Sequence of chain 3.B:
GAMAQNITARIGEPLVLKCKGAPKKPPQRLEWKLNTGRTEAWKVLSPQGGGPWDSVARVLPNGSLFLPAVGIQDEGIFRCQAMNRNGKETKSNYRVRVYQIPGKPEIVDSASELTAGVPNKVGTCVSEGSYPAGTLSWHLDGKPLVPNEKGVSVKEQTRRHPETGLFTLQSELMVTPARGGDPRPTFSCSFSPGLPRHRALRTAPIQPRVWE

Sequence of chain 2.B:
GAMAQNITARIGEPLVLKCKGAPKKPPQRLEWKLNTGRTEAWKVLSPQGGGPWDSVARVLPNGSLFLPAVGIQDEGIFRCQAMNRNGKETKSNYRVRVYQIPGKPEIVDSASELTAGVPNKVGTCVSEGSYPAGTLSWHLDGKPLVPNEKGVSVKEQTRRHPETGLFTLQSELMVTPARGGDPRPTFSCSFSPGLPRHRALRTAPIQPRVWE

Binding-site contacts:
Ligand atom C14 contacts residue ARG79 of chain 2.B at 3.8 Å.
Ligand atom C17 contacts residue GLU31 of chain 2.B at 3.3 Å.
Ligand atom C17 contacts residue CYS80 of chain 2.B at 3.8 Å (hydrophobic).
Ligand atom C16 contacts residue ARG79 of chain 2.B at 3.6 Å.
Ligand atom C05 contacts residue ARG79 of chain 2.B at 3.3 Å.
Ligand atom C06 contacts residue V6M1 of chain 3.M at 2.6 Å.
Ligand atom C04 contacts residue LYS91 of chain 2.B at 3.1 Å.
Ligand atom C17 contacts residue ARG79 of chain 2.B at 3.9 Å.
Ligand atom C18 contacts residue LYS33 of chain 2.B at 3.1 Å.
Ligand atom C12 contacts residue LYS91 of chain 2.B at 3.5 Å.
Ligand atom N02 contacts residue LYS91 of chain 2.B at 3.3 Å (salt-bridge).
Ligand atom C08 contacts residue ARG79 of chain 2.B at 3.6 Å.
Ligand atom C05 contacts residue LYS91 of chain 2.B at 3.3 Å.
Ligand atom C15 contacts residue GLN81 of chain 2.B at 3.5 Å.
Ligand atom C11 contacts residue SER92 of chain 2.B at 3.8 Å.
Ligand atom C18 contacts residue GLN81 of chain 2.B at 3.3 Å.
Ligand atom O09 contacts residue V6M1 of chain 3.M at 2.6 Å (h-bond).
Ligand atom C07 contacts residue LYS91 of chain 2.B at 3.6 Å.
Ligand atom C12 contacts residue ASN93 of chain 2.B at 3.8 Å.
Ligand atom C13 contacts residue ASN93 of chain 2.B at 3.7 Å.
Ligand atom C15 contacts residue LYS91 of chain 2.B at 3.7 Å.
Ligand atom C11 contacts residue LYS91 of chain 2.B at 3.7 Å.
Ligand atom C17 contacts residue GLN81 of chain 2.B at 3.5 Å.
Ligand atom O09 contacts residue LYS33 of chain 2.B at 3.2 Å (salt-bridge).
Ligand atom O10 contacts residue LYS91 of chain 2.B at 3.8 Å.
Ligand atom C15 contacts residue LYS33 of chain 2.B at 3.4 Å.
Ligand atom C17 contacts residue LYS33 of chain 2.B at 3.4 Å.
Ligand atom C04 contacts residue ARG79 of chain 2.B at 3.7 Å.
Ligand atom C12 contacts residue SER92 of chain 2.B at 3.4 Å.
Ligand atom O10 contacts residue V6M1 of chain 3.M at 1.9 Å (h-bond).
Ligand atom N02 contacts residue ARG79 of chain 2.B at 3.3 Å (salt-bridge).
Ligand atom C11 contacts residue ARG79 of chain 2.B at 3.6 Å.
Ligand atom C03 contacts residue LYS91 of chain 2.B at 3.0 Å.
Ligand atom N02 contacts residue ACT1 of chain 2.J at 3.7 Å.
Ligand atom C11 contacts residue CYS80 of chain 2.B at 3.7 Å (hydrophobic).
Ligand atom C14 contacts residue ACT1 of chain 2.J at 3.7 Å.
Ligand atom C01 contacts residue LYS91 of chain 2.B at 3.1 Å.
Ligand atom C19 contacts residue GLU31 of chain 2.B at 3.6 Å.
Ligand atom C19 contacts residue LYS33 of chain 2.B at 3.2 Å.
Ligand atom C19 contacts residue GLN81 of chain 2.B at 3.5 Å.

The protein below binds the small molecule below.
Small molecule (SMILES): Cc1cccc2c(-c3ccccc3)c(C(=O)O)[nH]c12